Sequence of chain 1.A:
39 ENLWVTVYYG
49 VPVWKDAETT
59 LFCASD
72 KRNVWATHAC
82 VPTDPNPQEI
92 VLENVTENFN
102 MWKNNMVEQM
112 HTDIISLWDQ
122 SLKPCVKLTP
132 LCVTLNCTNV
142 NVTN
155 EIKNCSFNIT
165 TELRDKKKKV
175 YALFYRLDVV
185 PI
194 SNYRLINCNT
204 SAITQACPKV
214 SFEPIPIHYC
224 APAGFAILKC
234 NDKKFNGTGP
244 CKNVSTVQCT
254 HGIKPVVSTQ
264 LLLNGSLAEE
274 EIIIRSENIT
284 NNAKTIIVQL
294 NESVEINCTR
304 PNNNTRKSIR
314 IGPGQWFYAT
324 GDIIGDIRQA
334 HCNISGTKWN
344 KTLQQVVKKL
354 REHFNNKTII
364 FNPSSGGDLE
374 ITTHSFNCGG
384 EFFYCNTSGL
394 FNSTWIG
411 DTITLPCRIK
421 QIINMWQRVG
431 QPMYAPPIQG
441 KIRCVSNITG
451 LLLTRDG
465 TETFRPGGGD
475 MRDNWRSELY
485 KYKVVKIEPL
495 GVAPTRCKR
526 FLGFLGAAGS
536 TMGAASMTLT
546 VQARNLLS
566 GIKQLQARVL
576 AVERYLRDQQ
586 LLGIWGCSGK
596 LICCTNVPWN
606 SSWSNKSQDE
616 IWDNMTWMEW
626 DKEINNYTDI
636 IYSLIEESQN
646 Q

Binding-site contacts:
Ligand atom C8 contacts residue ILE337 of chain 1.A at 3.9 Å (hydrophobic).
Ligand atom C1 contacts residue ARG443 of chain 1.A at 4.2 Å.
Ligand atom C7 contacts residue ASN300 of chain 1.A at 3.4 Å.
Ligand atom N2 contacts residue ASN300 of chain 1.A at 2.9 Å (h-bond).
Ligand atom C4 contacts residue ASN300 of chain 1.A at 4.3 Å.
Ligand atom C1 contacts residue ASN300 of chain 1.A at 1.5 Å.
Ligand atom C8 contacts residue SER338 of chain 1.A at 3.6 Å.
Ligand atom C8 contacts residue THR412 of chain 1.A at 4.2 Å.
Ligand atom O7 contacts residue ASN336 of chain 1.A at 4.4 Å.
Ligand atom C5 contacts residue ARG443 of chain 1.A at 4.3 Å.
Ligand atom O6 contacts residue ARG443 of chain 1.A at 2.8 Å (salt-bridge).
Ligand atom C6 contacts residue ARG443 of chain 1.A at 4.0 Å.
Ligand atom O5 contacts residue VAL445 of chain 1.A at 4.4 Å.
Ligand atom O7 contacts residue ASN300 of chain 1.A at 3.6 Å.
Ligand atom C7 contacts residue SER338 of chain 1.A at 4.4 Å.
Ligand atom C3 contacts residue ASN300 of chain 1.A at 3.8 Å.
Ligand atom C7 contacts residue ASN336 of chain 1.A at 4.4 Å.
Ligand atom C3 contacts residue GLU298 of chain 1.A at 4.0 Å.
Ligand atom C5 contacts residue ASN300 of chain 1.A at 3.7 Å.
Ligand atom O5 contacts residue ASN300 of chain 1.A at 2.4 Å (h-bond).
Ligand atom C8 contacts residue ASN300 of chain 1.A at 4.4 Å.
Ligand atom C8 contacts residue ASN336 of chain 1.A at 3.5 Å.
Ligand atom C2 contacts residue ASN300 of chain 1.A at 2.5 Å.
Ligand atom O5 contacts residue ARG443 of chain 1.A at 3.2 Å (salt-bridge).

A small-molecule ligand and the protein it binds are described below.
Small molecule (SMILES): CC(=O)N[C@H]1[C@H](O[C@H]2[C@H](O)[C@@H](NC(C)=O)CO[C@@H]2CO)O[C@H](CO)[C@@H](O)[C@@H]1O